Binding-site contacts:
Ligand atom C5 contacts residue ASN25 of chain 1.C at 3.7 Å.
Ligand atom C3 contacts residue ASN25 of chain 1.C at 3.8 Å.
Ligand atom N2 contacts residue ASN25 of chain 1.C at 2.9 Å (h-bond).
Ligand atom O7 contacts residue SER12 of chain 1.C at 3.1 Å (h-bond).
Ligand atom O6 contacts residue PRO13 of chain 1.C at 3.2 Å (h-bond).
Ligand atom N2 contacts residue SER12 of chain 1.C at 4.2 Å.
Ligand atom C1 contacts residue ASN25 of chain 1.C at 1.5 Å.
Ligand atom C6 contacts residue PRO13 of chain 1.C at 2.9 Å (hydrophobic).
Ligand atom C6 contacts residue VAL15 of chain 1.C at 4.2 Å (hydrophobic).
Ligand atom O5 contacts residue ASN25 of chain 1.C at 2.7 Å (h-bond).
Ligand atom O7 contacts residue ASN25 of chain 1.C at 3.6 Å.
Ligand atom C4 contacts residue ASN25 of chain 1.C at 4.2 Å.
Ligand atom C7 contacts residue ASN25 of chain 1.C at 3.5 Å.
Ligand atom C6 contacts residue ASN25 of chain 1.C at 3.9 Å.
Ligand atom C7 contacts residue SER12 of chain 1.C at 3.9 Å.
Ligand atom C8 contacts residue TYR336 of chain 1.C at 3.5 Å (hydrophobic).
Ligand atom C2 contacts residue SER12 of chain 1.C at 3.8 Å.
Ligand atom O5 contacts residue VAL15 of chain 1.C at 3.8 Å.
Ligand atom C5 contacts residue PRO13 of chain 1.C at 4.4 Å (hydrophobic).
Ligand atom C1 contacts residue VAL15 of chain 1.C at 4.4 Å (hydrophobic).
Ligand atom C2 contacts residue ASN25 of chain 1.C at 2.4 Å.
Ligand atom C1 contacts residue SER12 of chain 1.C at 3.8 Å.

Sequence of chain 1.C:
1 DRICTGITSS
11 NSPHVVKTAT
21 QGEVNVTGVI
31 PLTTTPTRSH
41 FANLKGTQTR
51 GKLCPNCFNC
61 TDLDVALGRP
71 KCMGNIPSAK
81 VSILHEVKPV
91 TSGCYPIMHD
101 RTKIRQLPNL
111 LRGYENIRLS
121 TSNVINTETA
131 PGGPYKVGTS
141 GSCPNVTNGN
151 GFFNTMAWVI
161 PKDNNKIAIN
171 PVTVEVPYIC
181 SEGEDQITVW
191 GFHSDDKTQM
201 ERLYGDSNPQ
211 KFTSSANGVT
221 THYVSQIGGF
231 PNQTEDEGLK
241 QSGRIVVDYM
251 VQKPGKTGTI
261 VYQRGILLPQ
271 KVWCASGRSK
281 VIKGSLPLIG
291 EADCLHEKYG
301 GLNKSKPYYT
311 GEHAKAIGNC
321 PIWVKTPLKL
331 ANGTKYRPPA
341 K

The small molecule below binds the protein below.
Small molecule (SMILES): CC(=O)N[C@H]1[C@H](O[C@H]2[C@H](O)[C@@H](NC(C)=O)CO[C@@H]2CO)O[C@H](CO)[C@@H](O)[C@@H]1O